The protein below binds the small molecule below.
Small molecule (SMILES): OC[C@H]1O[C@H](O)[C@H](O)[C@@H](O)[C@@H]1O

Binding-site contacts:
Ligand atom C4 contacts residue ARG112 of chain 1.A at 4.2 Å.
Ligand atom O5 contacts residue ASP76 of chain 1.A at 4.4 Å.
Ligand atom O2 contacts residue ARG112 of chain 1.A at 4.3 Å.
Ligand atom C6 contacts residue ARG112 of chain 1.A at 4.2 Å.
Ligand atom O6 contacts residue ARG112 of chain 1.A at 3.8 Å.
Ligand atom O6 contacts residue SER77 of chain 1.A at 4.0 Å.
Ligand atom C5 contacts residue ASP76 of chain 1.A at 4.4 Å.
Ligand atom C6 contacts residue ASP76 of chain 1.A at 3.5 Å.
Ligand atom O6 contacts residue ASP76 of chain 1.A at 3.5 Å (salt-bridge).
Ligand atom C2 contacts residue ARG112 of chain 1.A at 3.5 Å.
Ligand atom O5 contacts residue ARG112 of chain 1.A at 2.9 Å (salt-bridge).
Ligand atom C3 contacts residue ARG112 of chain 1.A at 4.3 Å.
Ligand atom C5 contacts residue ARG112 of chain 1.A at 4.0 Å.
Ligand atom C1 contacts residue ARG112 of chain 1.A at 3.5 Å.

Sequence of chain 1.A:
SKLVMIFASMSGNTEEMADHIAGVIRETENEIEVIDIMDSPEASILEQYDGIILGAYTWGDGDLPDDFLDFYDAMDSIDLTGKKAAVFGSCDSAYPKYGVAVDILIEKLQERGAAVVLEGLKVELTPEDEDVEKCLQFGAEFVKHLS